This small molecule binds to this protein.
Small molecule (SMILES): C[C@@H]1O[C@@H](O)[C@@H](O)[C@H](O)[C@@H]1O

Binding-site contacts:
Ligand atom O4 contacts residue ASP102 of chain 1.C at 4.1 Å.
Ligand atom O2 contacts residue ASP100 of chain 1.C at 3.7 Å.
Ligand atom O3 contacts residue CA1 of chain 1.M at 2.5 Å.
Ligand atom O3 contacts residue ASP105 of chain 1.C at 3.0 Å (salt-bridge).
Ligand atom C3 contacts residue ASP100 of chain 1.C at 3.1 Å.
Ligand atom C2 contacts residue CA1 of chain 1.L at 3.4 Å.
Ligand atom O2 contacts residue CA1 of chain 1.L at 2.6 Å.
Ligand atom C6 contacts residue SER24 of chain 1.C at 3.7 Å.
Ligand atom O3 contacts residue CA1 of chain 1.L at 2.5 Å.
Ligand atom C6 contacts residue THR46 of chain 1.C at 4.2 Å.
Ligand atom O2 contacts residue ASP97 of chain 1.C at 2.6 Å (salt-bridge).
Ligand atom C3 contacts residue CA1 of chain 1.M at 3.4 Å.
Ligand atom C2 contacts residue ASP105 of chain 1.C at 3.3 Å.
Ligand atom C6 contacts residue GLY115 of chain 1.D at 3.6 Å.
Ligand atom O5 contacts residue SER23 of chain 1.C at 3.6 Å (h-bond).
Ligand atom C1 contacts residue ASP97 of chain 1.C at 4.0 Å.
Ligand atom C2 contacts residue CA1 of chain 1.M at 3.8 Å.
Ligand atom O3 contacts residue ASP102 of chain 1.C at 2.9 Å (salt-bridge).
Ligand atom C4 contacts residue CA1 of chain 1.M at 3.4 Å.
Ligand atom C1 contacts residue SER23 of chain 1.C at 3.6 Å.
Ligand atom C4 contacts residue ASP100 of chain 1.C at 3.9 Å.
Ligand atom C1 contacts residue SER24 of chain 1.C at 3.8 Å.
Ligand atom O4 contacts residue CA1 of chain 1.M at 2.5 Å.
Ligand atom O2 contacts residue ASP105 of chain 1.C at 3.3 Å (salt-bridge).
Ligand atom O4 contacts residue GLY115 of chain 1.D at 2.5 Å (h-bond).
Ligand atom O3 contacts residue ASP100 of chain 1.C at 2.5 Å (salt-bridge).
Ligand atom C2 contacts residue ASP97 of chain 1.C at 3.5 Å.
Ligand atom O4 contacts residue SER23 of chain 1.C at 3.4 Å.
Ligand atom C3 contacts residue ASP105 of chain 1.C at 3.7 Å.
Ligand atom O5 contacts residue SER24 of chain 1.C at 3.0 Å (h-bond).
Ligand atom O4 contacts residue ASP105 of chain 1.C at 3.8 Å.
Ligand atom C5 contacts residue SER24 of chain 1.C at 3.9 Å.
Ligand atom C4 contacts residue GLY115 of chain 1.D at 3.4 Å.
Ligand atom O2 contacts residue GLU96 of chain 1.C at 3.4 Å (salt-bridge).
Ligand atom O4 contacts residue ASN22 of chain 1.C at 3.1 Å (h-bond).
Ligand atom C5 contacts residue GLY115 of chain 1.D at 4.1 Å.
Ligand atom C3 contacts residue CA1 of chain 1.L at 3.4 Å.
Ligand atom O2 contacts residue GLY98 of chain 1.C at 4.0 Å.
Ligand atom C2 contacts residue SER23 of chain 1.C at 3.6 Å.
Ligand atom O1 contacts residue SER24 of chain 1.C at 4.0 Å.

Sequence of chain 1.C:
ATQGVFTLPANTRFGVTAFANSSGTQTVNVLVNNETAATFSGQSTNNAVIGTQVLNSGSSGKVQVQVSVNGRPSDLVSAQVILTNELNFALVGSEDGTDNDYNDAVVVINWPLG

Sequence of chain 1.D:
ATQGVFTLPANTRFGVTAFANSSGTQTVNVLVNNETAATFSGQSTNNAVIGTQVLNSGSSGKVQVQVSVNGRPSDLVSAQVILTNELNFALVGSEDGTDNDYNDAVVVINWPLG